Sequence of chain 1.A:
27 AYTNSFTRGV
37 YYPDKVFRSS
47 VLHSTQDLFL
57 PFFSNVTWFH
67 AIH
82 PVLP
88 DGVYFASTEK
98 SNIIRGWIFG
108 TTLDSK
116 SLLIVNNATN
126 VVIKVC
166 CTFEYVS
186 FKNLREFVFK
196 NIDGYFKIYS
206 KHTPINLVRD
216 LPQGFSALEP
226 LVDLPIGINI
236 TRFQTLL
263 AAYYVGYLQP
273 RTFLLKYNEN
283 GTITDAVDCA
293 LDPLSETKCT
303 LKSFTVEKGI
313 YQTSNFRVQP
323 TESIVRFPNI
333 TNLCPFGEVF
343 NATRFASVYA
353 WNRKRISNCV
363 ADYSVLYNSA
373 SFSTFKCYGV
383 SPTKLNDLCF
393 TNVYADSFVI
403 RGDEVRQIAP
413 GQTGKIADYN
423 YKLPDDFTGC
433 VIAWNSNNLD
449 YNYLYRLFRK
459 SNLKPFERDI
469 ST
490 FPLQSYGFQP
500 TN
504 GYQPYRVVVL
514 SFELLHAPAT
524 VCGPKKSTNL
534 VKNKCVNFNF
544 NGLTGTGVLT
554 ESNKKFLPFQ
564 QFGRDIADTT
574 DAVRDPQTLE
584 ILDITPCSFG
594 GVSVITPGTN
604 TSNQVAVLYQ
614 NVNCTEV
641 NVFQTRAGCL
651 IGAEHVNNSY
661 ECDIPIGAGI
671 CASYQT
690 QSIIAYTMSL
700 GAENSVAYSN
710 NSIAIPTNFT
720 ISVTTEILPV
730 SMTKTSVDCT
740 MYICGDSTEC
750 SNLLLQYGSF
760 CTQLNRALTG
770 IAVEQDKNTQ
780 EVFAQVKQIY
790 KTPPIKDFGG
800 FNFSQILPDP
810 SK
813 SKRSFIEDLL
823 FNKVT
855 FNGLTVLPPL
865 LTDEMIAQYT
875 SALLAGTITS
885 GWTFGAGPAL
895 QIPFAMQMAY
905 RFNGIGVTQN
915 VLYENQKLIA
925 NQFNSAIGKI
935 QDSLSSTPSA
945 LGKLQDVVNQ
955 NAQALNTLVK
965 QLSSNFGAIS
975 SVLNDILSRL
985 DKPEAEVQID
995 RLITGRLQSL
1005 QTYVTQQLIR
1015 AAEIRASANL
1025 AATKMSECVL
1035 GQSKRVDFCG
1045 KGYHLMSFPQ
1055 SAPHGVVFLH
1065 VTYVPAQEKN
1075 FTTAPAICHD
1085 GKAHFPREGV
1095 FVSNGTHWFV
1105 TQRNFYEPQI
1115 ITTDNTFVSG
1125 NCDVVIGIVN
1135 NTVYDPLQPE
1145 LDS

This protein binds this small molecule.
Small molecule (SMILES): CC(=O)N[C@@H]1[C@@H](O)[C@H](O)[C@@H](CO)O[C@H]1O

Binding-site contacts:
Ligand atom N2 contacts residue ASN709 of chain 1.A at 2.8 Å (h-bond).
Ligand atom O5 contacts residue ASN709 of chain 1.A at 2.4 Å (h-bond).
Ligand atom O7 contacts residue ASN709 of chain 1.A at 2.8 Å (h-bond).
Ligand atom C4 contacts residue ASN709 of chain 1.A at 4.2 Å.
Ligand atom C1 contacts residue ASN709 of chain 1.A at 1.4 Å.
Ligand atom C3 contacts residue ASN709 of chain 1.A at 3.8 Å.
Ligand atom C5 contacts residue ASN709 of chain 1.A at 3.6 Å.
Ligand atom C8 contacts residue ASN709 of chain 1.A at 4.2 Å.
Ligand atom C2 contacts residue ASN709 of chain 1.A at 2.4 Å.
Ligand atom C8 contacts residue GLY1131 of chain 1.A at 3.5 Å.
Ligand atom C7 contacts residue ASN709 of chain 1.A at 3.0 Å.
Ligand atom C8 contacts residue ILE1130 of chain 1.A at 4.3 Å (hydrophobic).